The protein below binds the small molecule below.
Small molecule (SMILES): C[P](=O)(O)N[C@H](CCC(=O)O)C(=O)O

Sequence of chain 1.B:
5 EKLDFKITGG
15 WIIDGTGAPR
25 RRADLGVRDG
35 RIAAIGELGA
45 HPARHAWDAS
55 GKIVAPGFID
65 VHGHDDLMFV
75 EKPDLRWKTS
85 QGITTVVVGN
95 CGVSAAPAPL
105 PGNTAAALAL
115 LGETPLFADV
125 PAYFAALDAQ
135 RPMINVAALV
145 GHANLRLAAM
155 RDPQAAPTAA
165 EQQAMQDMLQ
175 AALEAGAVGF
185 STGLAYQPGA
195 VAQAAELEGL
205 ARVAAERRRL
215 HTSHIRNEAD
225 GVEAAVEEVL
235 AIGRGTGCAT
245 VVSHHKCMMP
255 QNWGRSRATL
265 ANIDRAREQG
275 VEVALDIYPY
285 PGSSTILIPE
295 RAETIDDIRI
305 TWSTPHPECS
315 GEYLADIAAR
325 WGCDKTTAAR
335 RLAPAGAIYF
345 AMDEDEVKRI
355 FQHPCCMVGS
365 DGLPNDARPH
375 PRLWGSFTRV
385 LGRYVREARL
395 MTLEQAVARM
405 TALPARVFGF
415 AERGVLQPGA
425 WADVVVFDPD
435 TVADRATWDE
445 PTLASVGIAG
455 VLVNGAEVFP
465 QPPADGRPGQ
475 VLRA

Binding-site contacts:
Ligand atom OXT contacts residue HIS248 of chain 1.B at 3.6 Å.
Ligand atom OPA contacts residue HIS248 of chain 1.B at 3.3 Å.
Ligand atom O contacts residue ARG376 of chain 1.B at 2.7 Å (salt-bridge).
Ligand atom OPA contacts residue ZN1 of chain 1.G at 2.9 Å.
Ligand atom OE1 contacts residue SER287 of chain 1.B at 2.7 Å (h-bond).
Ligand atom OXT contacts residue ASP365 of chain 1.B at 3.7 Å.
Ligand atom OPB contacts residue TYR190 of chain 1.B at 2.7 Å (h-bond).
Ligand atom P contacts residue ZN1 of chain 1.G at 2.9 Å.
Ligand atom C contacts residue TYR282 of chain 1.B at 3.2 Å (hydrophobic).
Ligand atom O contacts residue TYR282 of chain 1.B at 3.1 Å (h-bond).
Ligand atom OPB contacts residue CYS95 of chain 1.B at 3.5 Å (h-bond).
Ligand atom OXT contacts residue TYR282 of chain 1.B at 2.6 Å (h-bond).
Ligand atom OPB contacts residue ZN1 of chain 1.G at 2.1 Å.
Ligand atom OXT contacts residue LYS250 of chain 1.B at 2.8 Å (salt-bridge).
Ligand atom OE1 contacts residue MET252 of chain 1.B at 3.4 Å.
Ligand atom P contacts residue TYR190 of chain 1.B at 3.6 Å.
Ligand atom OE2 contacts residue ARG295 of chain 1.B at 2.7 Å (salt-bridge).
Ligand atom OE1 contacts residue ARG295 of chain 1.B at 2.8 Å (salt-bridge).
Ligand atom OPB contacts residue HIS218 of chain 1.B at 3.0 Å (h-bond).
Ligand atom OPB contacts residue HIS248 of chain 1.B at 3.7 Å.
Ligand atom OPA contacts residue HIS66 of chain 1.B at 3.4 Å (h-bond).
Ligand atom CG contacts residue GLU222 of chain 1.B at 3.6 Å.
Ligand atom OPA contacts residue HIS68 of chain 1.B at 3.4 Å (h-bond).
Ligand atom C contacts residue ASP365 of chain 1.B at 3.3 Å.
Ligand atom OPA contacts residue CYS95 of chain 1.B at 3.3 Å (h-bond).
Ligand atom O contacts residue ASP365 of chain 1.B at 3.3 Å (salt-bridge).
Ligand atom P contacts residue ZN1 of chain 1.H at 3.2 Å.
Ligand atom CA contacts residue SER288 of chain 1.B at 3.6 Å.
Ligand atom CD contacts residue SER287 of chain 1.B at 3.7 Å.
Ligand atom N contacts residue SER288 of chain 1.B at 2.8 Å (h-bond).
Ligand atom CD contacts residue ARG295 of chain 1.B at 3.5 Å.
Ligand atom C6 contacts residue HIS68 of chain 1.B at 3.6 Å.
Ligand atom OPA contacts residue ASP365 of chain 1.B at 2.7 Å (salt-bridge).
Ligand atom O contacts residue SER287 of chain 1.B at 3.4 Å.
Ligand atom N contacts residue ASP365 of chain 1.B at 3.5 Å (salt-bridge).
Ligand atom O contacts residue SER288 of chain 1.B at 2.9 Å (h-bond).
Ligand atom C6 contacts residue ZN1 of chain 1.H at 3.7 Å.
Ligand atom OPA contacts residue ZN1 of chain 1.H at 2.0 Å.
Ligand atom P contacts residue ASP365 of chain 1.B at 3.7 Å.
Ligand atom C contacts residue SER287 of chain 1.B at 3.6 Å.